Binding-site contacts:
Ligand atom O4D contacts residue LEU181 of chain 2.A at 3.3 Å.
Ligand atom O2B contacts residue TYR366 of chain 2.A at 2.3 Å (h-bond).
Ligand atom C2 contacts residue TYR161 of chain 2.A at 3.4 Å (hydrophobic).
Ligand atom F2'' contacts residue ALA64 of chain 2.A at 3.2 Å.
Ligand atom O1B contacts residue ARG292 of chain 2.A at 3.1 Å (salt-bridge).
Ligand atom N3 contacts residue TYR161 of chain 2.A at 3.3 Å.
Ligand atom F3'' contacts residue FAD1 of chain 2.D at 2.9 Å.
Ligand atom O6' contacts residue VAL91 of chain 2.A at 3.4 Å.
Ligand atom O2D contacts residue TRP166 of chain 2.A at 3.5 Å (h-bond).
Ligand atom O4' contacts residue LEU66 of chain 2.A at 3.2 Å.
Ligand atom O4 contacts residue ASN282 of chain 2.A at 3.4 Å (h-bond).
Ligand atom O2D contacts residue THR162 of chain 2.A at 3.5 Å (h-bond).
Ligand atom O2A contacts residue TYR191 of chain 2.A at 2.5 Å (h-bond).
Ligand atom C4D contacts residue ASN177 of chain 2.A at 3.3 Å.
Ligand atom F2'' contacts residue FAD1 of chain 2.D at 2.3 Å.
Ligand atom O4 contacts residue PHE102 of chain 2.A at 3.2 Å.
Ligand atom O6' contacts residue HIS89 of chain 2.A at 2.7 Å (h-bond).
Ligand atom C1' contacts residue ARG292 of chain 2.A at 3.4 Å.
Ligand atom O3D contacts residue TRP166 of chain 2.A at 2.9 Å (h-bond).
Ligand atom O1A contacts residue ARG180 of chain 2.A at 2.9 Å (salt-bridge).
Ligand atom O2 contacts residue VAL158 of chain 2.A at 3.2 Å.
Ligand atom O5D contacts residue LEU181 of chain 2.A at 3.3 Å.
Ligand atom C6' contacts residue ARG292 of chain 2.A at 3.4 Å.
Ligand atom C2' contacts residue FAD1 of chain 2.D at 3.3 Å.
Ligand atom C4 contacts residue TYR161 of chain 2.A at 3.5 Å (hydrophobic).
Ligand atom O4 contacts residue ASN284 of chain 2.A at 3.0 Å (h-bond).
Ligand atom F2' contacts residue FAD1 of chain 2.D at 3.3 Å.
Ligand atom N3 contacts residue PHE157 of chain 2.A at 3.0 Å (h-bond).
Ligand atom O2 contacts residue THR162 of chain 2.A at 3.2 Å (h-bond).
Ligand atom O5' contacts residue ARG292 of chain 2.A at 2.4 Å (salt-bridge).
Ligand atom O2B contacts residue ARG180 of chain 2.A at 3.0 Å (salt-bridge).
Ligand atom F3'' contacts residue PHE192 of chain 2.A at 3.3 Å.
Ligand atom C5D contacts residue ASN177 of chain 2.A at 3.5 Å.
Ligand atom O2B contacts residue TYR328 of chain 2.A at 3.5 Å.
Ligand atom C5' contacts residue ARG292 of chain 2.A at 3.4 Å.
Ligand atom PB contacts residue TYR366 of chain 2.A at 3.4 Å.
Ligand atom O4' contacts residue FAD1 of chain 2.D at 3.3 Å (h-bond).
Ligand atom O1B contacts residue TYR328 of chain 2.A at 2.8 Å (h-bond).
Ligand atom O4 contacts residue PHE157 of chain 2.A at 3.5 Å (h-bond).
Ligand atom C3' contacts residue FAD1 of chain 2.D at 3.3 Å.

This protein binds this small molecule.
Small molecule (SMILES): O=c1ccn([C@@H]2O[C@H](COP(=O)(O)OP(=O)(O)O[C@H]3O[C@H](CO)[C@H](O)C(F)(F)C3(F)F)[C@@H](O)[C@H]2O)c(=O)[nH]1

Sequence of chain 2.A:
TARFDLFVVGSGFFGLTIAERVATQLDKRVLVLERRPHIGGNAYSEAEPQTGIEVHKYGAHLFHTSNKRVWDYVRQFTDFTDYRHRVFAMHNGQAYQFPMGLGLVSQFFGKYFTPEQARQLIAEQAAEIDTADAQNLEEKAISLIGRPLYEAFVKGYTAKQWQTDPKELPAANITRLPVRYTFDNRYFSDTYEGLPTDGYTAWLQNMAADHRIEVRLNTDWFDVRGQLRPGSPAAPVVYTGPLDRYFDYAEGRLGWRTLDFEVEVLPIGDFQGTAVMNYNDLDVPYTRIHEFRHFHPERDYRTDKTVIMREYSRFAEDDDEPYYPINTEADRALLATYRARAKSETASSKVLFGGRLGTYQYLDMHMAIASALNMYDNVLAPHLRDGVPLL